A protein and the small-molecule ligand that binds it are described below.
Small molecule (SMILES): [H]/N=C(/N)[Se]CC

Binding-site contacts:
Ligand atom C2 contacts residue GLY319 of chain 1.A at 4.5 Å.
Ligand atom N2 contacts residue TYR321 of chain 1.A at 3.7 Å.
Ligand atom C3 contacts residue HEM1 of chain 1.F at 3.8 Å.
Ligand atom SE contacts residue PRO298 of chain 1.A at 4.1 Å.
Ligand atom C2 contacts residue PRO298 of chain 1.A at 4.2 Å (hydrophobic).
Ligand atom C2 contacts residue VAL300 of chain 1.A at 4.5 Å (hydrophobic).
Ligand atom C3 contacts residue PRO298 of chain 1.A at 3.9 Å (hydrophobic).
Ligand atom C1 contacts residue SER318 of chain 1.A at 4.0 Å.
Ligand atom C1 contacts residue PRO298 of chain 1.A at 3.2 Å (hydrophobic).
Ligand atom C3 contacts residue GLU325 of chain 1.A at 3.4 Å.
Ligand atom C2 contacts residue PHE317 of chain 1.A at 3.9 Å (hydrophobic).
Ligand atom SE contacts residue HEM1 of chain 1.F at 3.6 Å.
Ligand atom N1 contacts residue GLU325 of chain 1.A at 2.8 Å (salt-bridge).
Ligand atom N2 contacts residue GLU325 of chain 1.A at 2.7 Å (salt-bridge).
Ligand atom SE contacts residue TRP320 of chain 1.A at 4.0 Å.
Ligand atom C1 contacts residue ALA299 of chain 1.A at 4.2 Å (hydrophobic).
Ligand atom SE contacts residue GLY319 of chain 1.A at 4.0 Å.
Ligand atom C1 contacts residue GLY319 of chain 1.A at 4.4 Å.
Ligand atom N2 contacts residue PRO298 of chain 1.A at 4.1 Å.
Ligand atom N2 contacts residue TRP320 of chain 1.A at 3.0 Å (h-bond).
Ligand atom C2 contacts residue HEM1 of chain 1.F at 3.6 Å.
Ligand atom N1 contacts residue HEM1 of chain 1.F at 3.9 Å.
Ligand atom C3 contacts residue TRP320 of chain 1.A at 3.9 Å (hydrophobic).
Ligand atom C1 contacts residue PHE317 of chain 1.A at 3.7 Å (hydrophobic).
Ligand atom N2 contacts residue HEM1 of chain 1.F at 3.6 Å.
Ligand atom N2 contacts residue MET322 of chain 1.A at 4.3 Å.
Ligand atom C1 contacts residue VAL300 of chain 1.A at 3.6 Å (hydrophobic).
Ligand atom N1 contacts residue PRO298 of chain 1.A at 4.4 Å.

Sequence of chain 1.A:
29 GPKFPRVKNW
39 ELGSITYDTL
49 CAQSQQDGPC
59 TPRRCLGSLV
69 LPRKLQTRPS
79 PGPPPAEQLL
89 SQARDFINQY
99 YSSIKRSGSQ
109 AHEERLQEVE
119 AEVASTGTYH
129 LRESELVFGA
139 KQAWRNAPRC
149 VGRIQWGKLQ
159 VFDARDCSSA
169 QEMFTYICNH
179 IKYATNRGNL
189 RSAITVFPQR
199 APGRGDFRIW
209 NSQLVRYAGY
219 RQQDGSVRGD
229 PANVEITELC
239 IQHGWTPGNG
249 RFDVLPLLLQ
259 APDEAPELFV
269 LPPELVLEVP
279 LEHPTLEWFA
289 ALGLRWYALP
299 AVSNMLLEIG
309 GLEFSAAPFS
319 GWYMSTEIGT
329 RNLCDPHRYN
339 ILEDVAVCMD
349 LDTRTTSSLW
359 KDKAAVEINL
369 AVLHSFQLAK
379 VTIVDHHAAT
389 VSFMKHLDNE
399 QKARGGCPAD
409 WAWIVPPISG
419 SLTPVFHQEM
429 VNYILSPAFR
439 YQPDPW